Sequence of chain 1.A:
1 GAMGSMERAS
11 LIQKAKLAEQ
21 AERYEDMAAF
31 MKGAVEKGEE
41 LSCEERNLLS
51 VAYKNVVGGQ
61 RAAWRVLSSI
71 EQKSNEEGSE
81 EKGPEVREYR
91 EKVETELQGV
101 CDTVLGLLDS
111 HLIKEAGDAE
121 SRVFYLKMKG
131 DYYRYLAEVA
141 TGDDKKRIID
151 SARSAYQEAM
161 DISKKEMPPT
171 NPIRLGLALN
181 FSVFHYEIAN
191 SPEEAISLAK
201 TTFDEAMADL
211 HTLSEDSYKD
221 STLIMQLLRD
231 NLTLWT

A protein and the small-molecule ligand that binds it are described below.
Small molecule (SMILES): CC(C)[C@H](NC(=O)[C@@H](NC(=O)[C@H](C)NC(=O)[C@@H]1CCCN1C(=O)[C@@H](N)Cc1ccccc1)[C@@H](C)OP(=O)(O)O)C(=O)O

Binding-site contacts:
Ligand atom C contacts residue LYS54 of chain 1.A at 3.4 Å.
Ligand atom CA contacts residue ASN231 of chain 1.A at 3.8 Å.
Ligand atom O3P contacts residue ARG61 of chain 1.A at 2.9 Å (salt-bridge).
Ligand atom O1P contacts residue ARG61 of chain 1.A at 2.9 Å (salt-bridge).
Ligand atom O contacts residue VAL183 of chain 1.A at 3.5 Å.
Ligand atom CG2 contacts residue ASN180 of chain 1.A at 3.6 Å.
Ligand atom OXT contacts residue LYS54 of chain 1.A at 3.6 Å.
Ligand atom CB contacts residue ASN180 of chain 1.A at 3.2 Å.
Ligand atom CB contacts residue VAL183 of chain 1.A at 3.8 Å (hydrophobic).
Ligand atom C contacts residue LYS127 of chain 1.A at 3.7 Å.
Ligand atom N contacts residue ASN180 of chain 1.A at 2.9 Å (h-bond).
Ligand atom P contacts residue ARG134 of chain 1.A at 3.8 Å.
Ligand atom O2P contacts residue ARG134 of chain 1.A at 2.9 Å (salt-bridge).
Ligand atom CA contacts residue ASN231 of chain 1.A at 3.6 Å.
Ligand atom CG1 contacts residue LEU227 of chain 1.A at 3.5 Å (hydrophobic).
Ligand atom OXT contacts residue RY01 of chain 1.C at 3.8 Å.
Ligand atom CD2 contacts residue ARG65 of chain 1.A at 3.4 Å.
Ligand atom P contacts residue TYR135 of chain 1.A at 3.7 Å.
Ligand atom O contacts residue LYS54 of chain 1.A at 3.1 Å.
Ligand atom O2P contacts residue TYR135 of chain 1.A at 2.5 Å (h-bond).
Ligand atom O contacts residue ASN231 of chain 1.A at 3.0 Å (h-bond).
Ligand atom CB contacts residue ASN231 of chain 1.A at 3.7 Å.
Ligand atom O contacts residue LYS127 of chain 1.A at 2.7 Å (salt-bridge).
Ligand atom CA contacts residue LEU179 of chain 1.A at 3.8 Å (hydrophobic).
Ligand atom O2P contacts residue LYS54 of chain 1.A at 3.5 Å.
Ligand atom CG2 contacts residue ARG134 of chain 1.A at 3.8 Å.
Ligand atom N contacts residue ASN231 of chain 1.A at 2.9 Å (h-bond).
Ligand atom CG2 contacts residue GLY176 of chain 1.A at 3.6 Å.
Ligand atom O contacts residue ASN180 of chain 1.A at 2.8 Å (h-bond).
Ligand atom CA contacts residue ASN180 of chain 1.A at 3.2 Å.
Ligand atom O3P contacts residue ARG134 of chain 1.A at 2.9 Å (salt-bridge).
Ligand atom CG1 contacts residue LEU179 of chain 1.A at 3.8 Å (hydrophobic).
Ligand atom P contacts residue ARG61 of chain 1.A at 3.7 Å.
Ligand atom O contacts residue LEU179 of chain 1.A at 3.5 Å.
Ligand atom CG contacts residue VAL183 of chain 1.A at 3.8 Å (hydrophobic).
Ligand atom CB contacts residue ASN231 of chain 1.A at 3.6 Å.
Ligand atom C contacts residue ASN180 of chain 1.A at 3.5 Å.
Ligand atom C contacts residue ASN231 of chain 1.A at 3.7 Å.
Ligand atom CE2 contacts residue ARG65 of chain 1.A at 3.5 Å.
Ligand atom CG2 contacts residue VAL183 of chain 1.A at 3.7 Å (hydrophobic).